This protein binds this small molecule.
Small molecule (SMILES): Cc1cc(CCCOc2c(C)cc(-c3nnn(C)n3)cc2C)on1

Sequence of chain 44.A:
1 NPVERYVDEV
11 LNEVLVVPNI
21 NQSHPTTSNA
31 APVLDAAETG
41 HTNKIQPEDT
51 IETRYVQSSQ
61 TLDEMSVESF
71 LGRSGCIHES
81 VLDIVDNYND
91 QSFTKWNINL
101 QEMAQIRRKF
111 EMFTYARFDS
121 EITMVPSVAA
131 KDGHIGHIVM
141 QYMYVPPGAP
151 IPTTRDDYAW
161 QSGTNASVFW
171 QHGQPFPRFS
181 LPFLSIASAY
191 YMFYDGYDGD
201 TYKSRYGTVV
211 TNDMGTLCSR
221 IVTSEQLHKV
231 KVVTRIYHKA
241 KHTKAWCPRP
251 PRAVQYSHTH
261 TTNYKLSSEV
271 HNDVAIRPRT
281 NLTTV

Binding-site contacts:
Ligand atom CM4 contacts residue VAL168 of chain 44.A at 3.9 Å (hydrophobic).
Ligand atom C1B contacts residue ILE98 of chain 44.A at 3.7 Å (hydrophobic).
Ligand atom C4 contacts residue LEU100 of chain 44.A at 3.9 Å (hydrophobic).
Ligand atom CM4 contacts residue ALA166 of chain 44.A at 3.1 Å (hydrophobic).
Ligand atom CM6 contacts residue LEU181 of chain 44.A at 3.8 Å (hydrophobic).
Ligand atom N5A contacts residue LEU217 of chain 44.A at 3.6 Å.
Ligand atom N4A contacts residue PHE179 of chain 44.A at 3.5 Å.
Ligand atom C4 contacts residue TYR190 of chain 44.A at 3.7 Å (hydrophobic).
Ligand atom CM2 contacts residue ILE77 of chain 44.A at 3.8 Å (hydrophobic).
Ligand atom C2B contacts residue ILE122 of chain 44.A at 4.0 Å (hydrophobic).
Ligand atom O1B contacts residue ILE98 of chain 44.A at 3.2 Å.
Ligand atom N5A contacts residue PHE179 of chain 44.A at 3.3 Å.
Ligand atom CM4 contacts residue TYR144 of chain 44.A at 3.8 Å (hydrophobic).
Ligand atom C2A contacts residue LEU217 of chain 44.A at 4.0 Å (hydrophobic).
Ligand atom C1C contacts residue MET214 of chain 44.A at 3.2 Å (hydrophobic).
Ligand atom CM4 contacts residue TYR142 of chain 44.A at 3.7 Å (hydrophobic).
Ligand atom O1 contacts residue MET214 of chain 44.A at 3.2 Å.
Ligand atom N2 contacts residue MET214 of chain 44.A at 3.8 Å.
Ligand atom N3A contacts residue TYR144 of chain 44.A at 3.2 Å.
Ligand atom C2A contacts residue PHE179 of chain 44.A at 3.5 Å (hydrophobic).
Ligand atom N1A contacts residue PHE179 of chain 44.A at 3.3 Å.
Ligand atom N4A contacts residue TYR144 of chain 44.A at 3.7 Å.
Ligand atom N1A contacts residue LEU217 of chain 44.A at 3.3 Å.
Ligand atom C5B contacts residue LEU181 of chain 44.A at 3.6 Å (hydrophobic).
Ligand atom C6B contacts residue LEU181 of chain 44.A at 3.5 Å (hydrophobic).
Ligand atom CM6 contacts residue TYR144 of chain 44.A at 3.7 Å (hydrophobic).
Ligand atom CM6 contacts residue LEU184 of chain 44.A at 3.7 Å (hydrophobic).
Ligand atom N5A contacts residue MET124 of chain 44.A at 3.9 Å.
Ligand atom C5B contacts residue TYR144 of chain 44.A at 3.8 Å (hydrophobic).
Ligand atom N1A contacts residue MET124 of chain 44.A at 3.6 Å.
Ligand atom C3 contacts residue LEU100 of chain 44.A at 3.8 Å (hydrophobic).
Ligand atom O1 contacts residue LEU100 of chain 44.A at 3.7 Å.
Ligand atom N3A contacts residue PHE179 of chain 44.A at 3.7 Å.
Ligand atom C5 contacts residue MET214 of chain 44.A at 3.4 Å (hydrophobic).
Ligand atom N2 contacts residue LEU100 of chain 44.A at 3.8 Å.
Ligand atom C4 contacts residue MET214 of chain 44.A at 3.7 Å (hydrophobic).
Ligand atom C1B contacts residue LEU181 of chain 44.A at 4.0 Å (hydrophobic).
Ligand atom CM2 contacts residue ILE122 of chain 44.A at 3.8 Å (hydrophobic).
Ligand atom CM3 contacts residue TYR190 of chain 44.A at 3.6 Å (hydrophobic).
Ligand atom C6B contacts residue ILE98 of chain 44.A at 3.8 Å (hydrophobic).